Binding-site contacts:
Ligand atom CE1 contacts residue PRO438 of chain 2.NA at 3.8 Å (hydrophobic).
Ligand atom CA contacts residue ASN492 of chain 2.NA at 3.3 Å.
Ligand atom CG contacts residue PHE496 of chain 2.NA at 4.0 Å (hydrophobic).
Ligand atom CD2 contacts residue ARG442 of chain 2.NA at 3.5 Å.
Ligand atom N contacts residue SER491 of chain 2.NA at 4.1 Å.
Ligand atom N contacts residue ASN492 of chain 2.NA at 3.3 Å (h-bond).
Ligand atom CD2 contacts residue PRO438 of chain 2.NA at 4.4 Å (hydrophobic).
Ligand atom CB contacts residue GLY495 of chain 2.NA at 3.9 Å.
Ligand atom O contacts residue ARG442 of chain 2.NA at 4.3 Å.
Ligand atom CD1 contacts residue PHE496 of chain 2.NA at 3.7 Å (hydrophobic).
Ligand atom C contacts residue ASN492 of chain 2.NA at 4.0 Å.
Ligand atom O contacts residue PRO438 of chain 2.NA at 4.0 Å.
Ligand atom CZ contacts residue PRO438 of chain 2.NA at 3.4 Å (hydrophobic).
Ligand atom CA contacts residue ARG442 of chain 2.NA at 3.6 Å.
Ligand atom CE1 contacts residue ILE434 of chain 2.NA at 3.9 Å (hydrophobic).
Ligand atom CD1 contacts residue PRO438 of chain 2.NA at 4.4 Å (hydrophobic).
Ligand atom CE1 contacts residue PHE496 of chain 2.NA at 3.6 Å (hydrophobic).
Ligand atom O contacts residue ASN492 of chain 2.NA at 4.2 Å.
Ligand atom CE2 contacts residue ARG442 of chain 2.NA at 3.6 Å.
Ligand atom CZ contacts residue PHE496 of chain 2.NA at 3.9 Å (hydrophobic).
Ligand atom C contacts residue ARG442 of chain 2.NA at 4.4 Å.
Ligand atom CG contacts residue ASN492 of chain 2.NA at 4.3 Å.
Ligand atom CB contacts residue PHE496 of chain 2.NA at 3.9 Å (hydrophobic).
Ligand atom CB contacts residue ASN492 of chain 2.NA at 3.8 Å.
Ligand atom N contacts residue ARG442 of chain 2.NA at 4.2 Å.
Ligand atom CG contacts residue GLY495 of chain 2.NA at 4.4 Å.
Ligand atom CE2 contacts residue PRO438 of chain 2.NA at 3.7 Å (hydrophobic).
Ligand atom CD1 contacts residue ILE434 of chain 2.NA at 4.1 Å (hydrophobic).
Ligand atom CD1 contacts residue ASN492 of chain 2.NA at 3.9 Å.

This protein binds this small molecule.
Small molecule (SMILES): N[C@@H](Cc1ccccc1)C(=O)NCC=O

Sequence of chain 2.NA:
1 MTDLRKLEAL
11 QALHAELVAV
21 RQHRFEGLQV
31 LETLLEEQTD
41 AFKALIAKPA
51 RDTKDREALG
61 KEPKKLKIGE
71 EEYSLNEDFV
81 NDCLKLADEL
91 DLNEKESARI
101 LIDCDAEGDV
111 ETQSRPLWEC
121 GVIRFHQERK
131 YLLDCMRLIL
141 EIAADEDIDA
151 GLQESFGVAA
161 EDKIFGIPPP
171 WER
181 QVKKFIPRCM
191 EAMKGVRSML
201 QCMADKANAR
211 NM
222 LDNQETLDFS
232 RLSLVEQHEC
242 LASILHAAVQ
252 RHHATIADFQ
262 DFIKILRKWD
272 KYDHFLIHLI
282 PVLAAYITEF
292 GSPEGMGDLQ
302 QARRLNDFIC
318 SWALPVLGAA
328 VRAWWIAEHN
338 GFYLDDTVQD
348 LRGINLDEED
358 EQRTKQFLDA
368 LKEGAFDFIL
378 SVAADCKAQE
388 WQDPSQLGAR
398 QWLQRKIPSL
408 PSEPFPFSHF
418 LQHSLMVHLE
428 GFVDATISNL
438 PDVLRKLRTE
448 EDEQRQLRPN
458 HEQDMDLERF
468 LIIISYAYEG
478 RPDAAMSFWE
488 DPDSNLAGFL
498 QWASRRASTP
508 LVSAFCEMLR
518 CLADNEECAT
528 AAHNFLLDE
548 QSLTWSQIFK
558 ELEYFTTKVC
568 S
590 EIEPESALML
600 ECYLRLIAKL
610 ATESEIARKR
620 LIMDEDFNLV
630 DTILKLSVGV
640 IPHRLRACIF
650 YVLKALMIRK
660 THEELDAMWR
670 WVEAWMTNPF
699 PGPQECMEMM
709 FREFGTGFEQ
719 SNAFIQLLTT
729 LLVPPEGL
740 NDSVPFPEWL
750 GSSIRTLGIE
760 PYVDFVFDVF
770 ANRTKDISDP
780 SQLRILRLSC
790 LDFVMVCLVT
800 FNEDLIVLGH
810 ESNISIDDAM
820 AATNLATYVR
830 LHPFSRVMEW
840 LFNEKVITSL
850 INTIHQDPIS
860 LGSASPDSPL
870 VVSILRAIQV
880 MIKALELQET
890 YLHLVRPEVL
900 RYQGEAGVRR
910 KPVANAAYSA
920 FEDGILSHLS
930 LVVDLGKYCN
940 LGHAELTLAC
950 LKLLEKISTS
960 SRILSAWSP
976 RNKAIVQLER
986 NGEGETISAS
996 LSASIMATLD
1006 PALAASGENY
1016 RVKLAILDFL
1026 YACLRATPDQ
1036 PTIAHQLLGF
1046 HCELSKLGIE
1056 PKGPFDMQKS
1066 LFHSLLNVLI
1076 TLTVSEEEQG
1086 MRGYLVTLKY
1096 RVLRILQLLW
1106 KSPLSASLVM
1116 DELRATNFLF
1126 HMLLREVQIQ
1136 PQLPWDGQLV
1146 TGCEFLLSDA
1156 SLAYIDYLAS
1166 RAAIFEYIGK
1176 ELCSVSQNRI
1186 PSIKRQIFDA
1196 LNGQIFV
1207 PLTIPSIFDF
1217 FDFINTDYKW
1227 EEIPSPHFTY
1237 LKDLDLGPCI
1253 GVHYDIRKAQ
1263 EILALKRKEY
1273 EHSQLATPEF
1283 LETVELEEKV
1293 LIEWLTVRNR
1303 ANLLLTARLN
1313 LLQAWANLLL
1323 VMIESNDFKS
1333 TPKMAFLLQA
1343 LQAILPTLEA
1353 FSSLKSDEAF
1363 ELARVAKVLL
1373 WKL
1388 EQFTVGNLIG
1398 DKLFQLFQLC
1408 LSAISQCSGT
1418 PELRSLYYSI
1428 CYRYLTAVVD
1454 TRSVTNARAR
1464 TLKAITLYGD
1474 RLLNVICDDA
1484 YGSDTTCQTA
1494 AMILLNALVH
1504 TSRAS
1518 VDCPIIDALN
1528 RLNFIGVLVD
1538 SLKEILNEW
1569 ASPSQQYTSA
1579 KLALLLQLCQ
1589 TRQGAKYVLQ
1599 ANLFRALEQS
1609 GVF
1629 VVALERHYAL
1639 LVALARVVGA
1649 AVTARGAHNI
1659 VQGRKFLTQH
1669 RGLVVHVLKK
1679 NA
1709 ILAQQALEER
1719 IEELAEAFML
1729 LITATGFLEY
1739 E